Sequence of chain 1.C:
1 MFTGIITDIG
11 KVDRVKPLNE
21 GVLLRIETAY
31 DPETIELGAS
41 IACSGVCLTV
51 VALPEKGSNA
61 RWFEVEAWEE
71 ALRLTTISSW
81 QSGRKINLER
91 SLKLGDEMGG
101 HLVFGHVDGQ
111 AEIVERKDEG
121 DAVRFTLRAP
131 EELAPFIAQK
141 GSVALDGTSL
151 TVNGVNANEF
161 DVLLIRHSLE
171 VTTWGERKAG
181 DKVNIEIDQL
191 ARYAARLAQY

Binding-site contacts:
Ligand atom O10 contacts residue ALA71 of chain 1.C at 3.6 Å (h-bond).
Ligand atom C12 contacts residue VAL107 of chain 1.C at 3.4 Å (hydrophobic).
Ligand atom O11 contacts residue VAL107 of chain 1.C at 3.0 Å (h-bond).
Ligand atom C4 contacts residue LEU48 of chain 1.C at 3.7 Å (hydrophobic).
Ligand atom N3 contacts residue TRP68 of chain 1.C at 3.5 Å.
Ligand atom O9 contacts residue GLY105 of chain 1.C at 3.1 Å (h-bond).
Ligand atom O12 contacts residue VAL107 of chain 1.C at 2.7 Å (h-bond).
Ligand atom O51 contacts residue THR49 of chain 1.C at 2.4 Å (h-bond).
Ligand atom C2 contacts residue LEU48 of chain 1.C at 3.6 Å (hydrophobic).
Ligand atom C9 contacts residue CYS47 of chain 1.C at 3.6 Å (hydrophobic).
Ligand atom C2 contacts residue GLU66 of chain 1.C at 3.6 Å.
Ligand atom N7 contacts residue CYS47 of chain 1.C at 3.3 Å (h-bond).
Ligand atom O9 contacts residue HIS106 of chain 1.C at 3.7 Å.
Ligand atom N5 contacts residue LEU48 of chain 1.C at 3.8 Å.
Ligand atom C4 contacts residue GLU66 of chain 1.C at 3.5 Å.
Ligand atom C12 contacts residue THR75 of chain 1.C at 3.8 Å.
Ligand atom C10 contacts residue GLU70 of chain 1.C at 3.5 Å.
Ligand atom O4 contacts residue THR49 of chain 1.C at 3.0 Å (h-bond).
Ligand atom N3 contacts residue LEU48 of chain 1.C at 3.4 Å.
Ligand atom O2 contacts residue ALA71 of chain 1.C at 3.8 Å.
Ligand atom N5 contacts residue THR49 of chain 1.C at 3.6 Å (h-bond).
Ligand atom O11 contacts residue VAL46 of chain 1.C at 3.5 Å.
Ligand atom C6 contacts residue CYS47 of chain 1.C at 3.3 Å (hydrophobic).
Ligand atom O11 contacts residue HIS106 of chain 1.C at 3.4 Å.
Ligand atom N5 contacts residue CYS47 of chain 1.C at 3.4 Å (h-bond).
Ligand atom O9 contacts residue CYS47 of chain 1.C at 2.9 Å (h-bond).
Ligand atom C5 contacts residue CYS47 of chain 1.C at 3.3 Å (hydrophobic).
Ligand atom C11 contacts residue VAL46 of chain 1.C at 3.8 Å (hydrophobic).
Ligand atom O52 contacts residue CYS47 of chain 1.C at 3.4 Å (h-bond).
Ligand atom O4 contacts residue GLU66 of chain 1.C at 3.4 Å (salt-bridge).
Ligand atom O2 contacts residue ALA67 of chain 1.C at 3.4 Å.
Ligand atom O10 contacts residue GLU70 of chain 1.C at 2.7 Å (salt-bridge).
Ligand atom C4 contacts residue THR49 of chain 1.C at 3.8 Å.
Ligand atom O11 contacts residue GLY105 of chain 1.C at 3.1 Å (h-bond).
Ligand atom C2 contacts residue TRP68 of chain 1.C at 3.6 Å (hydrophobic).
Ligand atom O2 contacts residue TRP68 of chain 1.C at 2.7 Å (h-bond).
Ligand atom O4 contacts residue LEU48 of chain 1.C at 3.6 Å.
Ligand atom O2 contacts residue GLU66 of chain 1.C at 3.6 Å.
Ligand atom O51 contacts residue LEU48 of chain 1.C at 3.4 Å.
Ligand atom N3 contacts residue GLU66 of chain 1.C at 2.8 Å (salt-bridge).

A protein and the small-molecule ligand that binds it are described below.
Small molecule (SMILES): O=c1[nH]c(NC[C@H](O)[C@H](O)[C@H](O)CO)c([N+](=O)[O-])c(=O)[nH]1